Sequence of chain 1.A:
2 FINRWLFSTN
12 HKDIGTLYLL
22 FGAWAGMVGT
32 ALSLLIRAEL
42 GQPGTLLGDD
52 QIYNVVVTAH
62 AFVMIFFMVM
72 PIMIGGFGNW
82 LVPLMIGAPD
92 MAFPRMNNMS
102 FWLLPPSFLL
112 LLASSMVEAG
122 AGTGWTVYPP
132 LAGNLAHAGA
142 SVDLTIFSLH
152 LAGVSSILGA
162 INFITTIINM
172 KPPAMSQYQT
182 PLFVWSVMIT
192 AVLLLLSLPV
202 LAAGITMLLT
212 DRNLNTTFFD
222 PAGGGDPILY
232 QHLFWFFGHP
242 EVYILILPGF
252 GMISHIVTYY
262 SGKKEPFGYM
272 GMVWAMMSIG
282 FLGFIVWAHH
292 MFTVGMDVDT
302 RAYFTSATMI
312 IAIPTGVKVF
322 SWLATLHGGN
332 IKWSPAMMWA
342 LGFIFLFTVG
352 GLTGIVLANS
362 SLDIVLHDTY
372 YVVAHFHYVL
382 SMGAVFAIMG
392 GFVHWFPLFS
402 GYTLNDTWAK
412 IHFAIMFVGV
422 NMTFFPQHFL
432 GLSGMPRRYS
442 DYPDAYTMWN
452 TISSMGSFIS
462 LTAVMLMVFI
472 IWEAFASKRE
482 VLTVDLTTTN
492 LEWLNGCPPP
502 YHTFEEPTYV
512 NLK

Binding-site contacts:
Ligand atom O3 contacts residue GLU62 of chain 1.B at 4.0 Å.
Ligand atom O26 contacts residue MET271 of chain 1.A at 3.8 Å.
Ligand atom C6 contacts residue THR66 of chain 1.B at 4.1 Å.
Ligand atom C3 contacts residue THR66 of chain 1.B at 3.8 Å.
Ligand atom C16 contacts residue GLY272 of chain 1.A at 4.4 Å.
Ligand atom C2 contacts residue GLN59 of chain 1.B at 4.1 Å.
Ligand atom O7 contacts residue GLN59 of chain 1.B at 3.4 Å (h-bond).
Ligand atom C8 contacts residue TRP275 of chain 1.A at 4.3 Å (hydrophobic).
Ligand atom C22 contacts residue MET271 of chain 1.A at 3.8 Å (hydrophobic).
Ligand atom C7 contacts residue GLU62 of chain 1.B at 3.7 Å.
Ligand atom C4 contacts residue GLU62 of chain 1.B at 3.9 Å.
Ligand atom C23 contacts residue MET271 of chain 1.A at 4.3 Å (hydrophobic).
Ligand atom C24 contacts residue MET271 of chain 1.A at 3.8 Å (hydrophobic).
Ligand atom O3 contacts residue THR63 of chain 1.B at 3.0 Å (h-bond).
Ligand atom C3 contacts residue GLN59 of chain 1.B at 4.2 Å.
Ligand atom C16 contacts residue MET271 of chain 1.A at 3.7 Å (hydrophobic).
Ligand atom C8 contacts residue GLN59 of chain 1.B at 4.4 Å.
Ligand atom C15 contacts residue GLY272 of chain 1.A at 3.9 Å.
Ligand atom C15 contacts residue MET271 of chain 1.A at 3.8 Å (hydrophobic).
Ligand atom C6 contacts residue GLU62 of chain 1.B at 4.0 Å.
Ligand atom O12 contacts residue GLN59 of chain 1.B at 3.6 Å (h-bond).
Ligand atom O25 contacts residue MET271 of chain 1.A at 3.6 Å.
Ligand atom C7 contacts residue TRP275 of chain 1.A at 3.9 Å (hydrophobic).
Ligand atom O3 contacts residue GLN59 of chain 1.B at 3.6 Å (h-bond).
Ligand atom C5 contacts residue THR66 of chain 1.B at 4.1 Å.
Ligand atom C19 contacts residue TRP275 of chain 1.A at 3.8 Å (hydrophobic).
Ligand atom C6 contacts residue TRP275 of chain 1.A at 3.8 Å (hydrophobic).
Ligand atom C14 contacts residue GLN59 of chain 1.B at 4.2 Å.
Ligand atom O7 contacts residue GLU62 of chain 1.B at 2.7 Å (salt-bridge).
Ligand atom C4 contacts residue THR66 of chain 1.B at 3.6 Å.
Ligand atom C15 contacts residue TRP275 of chain 1.A at 4.0 Å (hydrophobic).
Ligand atom C3 contacts residue THR63 of chain 1.B at 4.3 Å.
Ligand atom C3 contacts residue GLU62 of chain 1.B at 4.3 Å.
Ligand atom C18 contacts residue TRP275 of chain 1.A at 4.1 Å (hydrophobic).

This small molecule binds to this protein.
Small molecule (SMILES): C[C@H](CCC(=O)O)[C@H]1CC[C@H]2[C@@H]3[C@H](O)C[C@@H]4C[C@H](O)CC[C@]4(C)[C@H]3C[C@H](O)[C@]12C

Sequence of chain 1.B:
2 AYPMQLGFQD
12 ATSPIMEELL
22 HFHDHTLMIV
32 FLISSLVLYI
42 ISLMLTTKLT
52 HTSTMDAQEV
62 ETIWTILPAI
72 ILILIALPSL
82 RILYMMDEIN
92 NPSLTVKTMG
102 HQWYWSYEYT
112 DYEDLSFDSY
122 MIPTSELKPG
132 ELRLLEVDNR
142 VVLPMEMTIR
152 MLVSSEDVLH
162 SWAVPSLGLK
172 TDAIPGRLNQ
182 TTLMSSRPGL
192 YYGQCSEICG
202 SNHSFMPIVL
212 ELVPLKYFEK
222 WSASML